The protein below binds the small molecule below.
Small molecule (SMILES): CCCCCCCCCCCC[N+](C)(C)CCCS(=O)(=O)O

Sequence of chain 5.A:
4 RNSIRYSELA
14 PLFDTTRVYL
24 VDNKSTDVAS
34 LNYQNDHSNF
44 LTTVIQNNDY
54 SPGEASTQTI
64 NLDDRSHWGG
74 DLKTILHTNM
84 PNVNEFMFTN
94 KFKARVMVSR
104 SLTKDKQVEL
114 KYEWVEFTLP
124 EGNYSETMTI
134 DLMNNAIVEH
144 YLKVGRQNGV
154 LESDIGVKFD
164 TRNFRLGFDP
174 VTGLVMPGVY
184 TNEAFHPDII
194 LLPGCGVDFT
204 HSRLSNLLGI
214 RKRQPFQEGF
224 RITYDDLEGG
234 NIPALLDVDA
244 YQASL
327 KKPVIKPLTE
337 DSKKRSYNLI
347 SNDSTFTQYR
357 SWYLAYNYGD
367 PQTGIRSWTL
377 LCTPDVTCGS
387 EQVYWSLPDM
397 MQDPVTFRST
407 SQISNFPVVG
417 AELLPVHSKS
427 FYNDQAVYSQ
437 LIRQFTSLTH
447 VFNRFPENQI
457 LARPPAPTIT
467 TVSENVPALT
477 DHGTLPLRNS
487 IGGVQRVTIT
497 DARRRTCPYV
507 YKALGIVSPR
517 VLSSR

Binding-site contacts:
Ligand atom C13 contacts residue C151 of chain 5.D at 4.5 Å.
Ligand atom C6 contacts residue C151 of chain 5.D at 4.2 Å.
Ligand atom O1S contacts residue GLY222 of chain 5.A at 2.3 Å (h-bond).
Ligand atom O2S contacts residue ARG224 of chain 5.A at 4.5 Å.
Ligand atom C8 contacts residue C151 of chain 5.D at 3.7 Å.
Ligand atom O3S contacts residue GLY222 of chain 5.A at 2.9 Å (h-bond).
Ligand atom O3S contacts residue PHE223 of chain 5.A at 3.9 Å.
Ligand atom O1S contacts residue LYS215 of chain 5.A at 2.7 Å (salt-bridge).
Ligand atom S1 contacts residue GLY222 of chain 5.A at 3.0 Å (h-bond).
Ligand atom O1S contacts residue TRP374 of chain 5.A at 4.3 Å.
Ligand atom C7 contacts residue C151 of chain 5.D at 3.4 Å.
Ligand atom O1S contacts residue PHE223 of chain 5.A at 4.5 Å.
Ligand atom S1 contacts residue LYS215 of chain 5.A at 4.1 Å.
Ligand atom C2 contacts residue TRP374 of chain 5.A at 4.1 Å (hydrophobic).
Ligand atom S1 contacts residue ARG224 of chain 5.A at 4.3 Å.
Ligand atom C9 contacts residue C151 of chain 5.D at 3.4 Å.
Ligand atom O3S contacts residue TRP374 of chain 5.A at 3.3 Å.
Ligand atom O2S contacts residue GLY222 of chain 5.A at 3.3 Å (h-bond).
Ligand atom O3S contacts residue ARG224 of chain 5.A at 2.9 Å (salt-bridge).
Ligand atom C16 contacts residue ASP229 of chain 5.A at 4.3 Å.
Ligand atom C12 contacts residue C151 of chain 5.D at 3.4 Å.
Ligand atom C5 contacts residue C151 of chain 5.D at 4.0 Å.
Ligand atom C10 contacts residue C151 of chain 5.D at 3.4 Å.
Ligand atom C11 contacts residue C151 of chain 5.D at 3.5 Å.
Ligand atom S1 contacts residue TRP374 of chain 5.A at 4.0 Å.
Ligand atom C3 contacts residue TRP374 of chain 5.A at 4.3 Å (hydrophobic).
Ligand atom C1 contacts residue TRP374 of chain 5.A at 3.6 Å (hydrophobic).